Sequence of chain 1.C:
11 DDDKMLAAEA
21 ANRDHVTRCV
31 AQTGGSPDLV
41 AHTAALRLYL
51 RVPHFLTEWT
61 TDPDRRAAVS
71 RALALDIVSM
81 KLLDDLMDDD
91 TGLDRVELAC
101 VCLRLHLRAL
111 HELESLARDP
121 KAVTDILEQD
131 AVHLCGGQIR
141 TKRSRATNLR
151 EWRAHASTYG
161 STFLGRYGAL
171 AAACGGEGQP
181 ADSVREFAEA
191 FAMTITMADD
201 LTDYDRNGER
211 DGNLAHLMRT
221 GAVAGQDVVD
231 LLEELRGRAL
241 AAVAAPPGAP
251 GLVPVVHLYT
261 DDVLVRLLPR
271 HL

Binding-site contacts:
Ligand atom C6 contacts residue TYR159 of chain 1.D at 3.9 Å (hydrophobic).
Ligand atom C43 contacts residue CYS100 of chain 1.C at 3.3 Å (hydrophobic).
Ligand atom O6 contacts residue LYS142 of chain 1.D at 4.1 Å.
Ligand atom O16 contacts residue TYR49 of chain 1.D at 3.6 Å (h-bond).
Ligand atom C43 contacts residue GLN138 of chain 1.D at 4.2 Å.
Ligand atom C40 contacts residue GLN138 of chain 1.D at 4.1 Å.
Ligand atom O16 contacts residue LYS81 of chain 1.D at 3.9 Å.
Ligand atom O61 contacts residue ASP84 of chain 1.D at 3.7 Å.
Ligand atom O5 contacts residue TYR159 of chain 1.D at 3.7 Å.
Ligand atom C34 contacts residue PHE163 of chain 1.D at 4.1 Å (hydrophobic).
Ligand atom O6 contacts residue THR141 of chain 1.D at 3.0 Å (h-bond).
Ligand atom O4 contacts residue ASN213 of chain 1.D at 4.1 Å.
Ligand atom C4 contacts residue TYR159 of chain 1.D at 3.5 Å (hydrophobic).
Ligand atom C43 contacts residue MET87 of chain 1.D at 3.9 Å (hydrophobic).
Ligand atom C19 contacts residue LYS81 of chain 1.D at 4.1 Å.
Ligand atom O61 contacts residue LYS142 of chain 1.D at 2.9 Å.
Ligand atom C25 contacts residue ASP84 of chain 1.D at 4.0 Å.
Ligand atom O4 contacts residue ASP200 of chain 1.D at 3.5 Å (salt-bridge).
Ligand atom O61 contacts residue GLN138 of chain 1.D at 4.0 Å.
Ligand atom C34 contacts residue MET80 of chain 1.D at 4.0 Å (hydrophobic).
Ligand atom C22 contacts residue PHE163 of chain 1.D at 3.6 Å (hydrophobic).
Ligand atom C18 contacts residue TYR49 of chain 1.D at 3.5 Å (hydrophobic).
Ligand atom O3 contacts residue GLU209 of chain 1.D at 3.0 Å (salt-bridge).
Ligand atom O4 contacts residue GLY212 of chain 1.D at 3.2 Å (h-bond).
Ligand atom C31 contacts residue ASP84 of chain 1.D at 4.2 Å.
Ligand atom C37 contacts residue LEU103 of chain 1.C at 4.1 Å (hydrophobic).
Ligand atom C37 contacts residue LEU83 of chain 1.D at 3.9 Å (hydrophobic).
Ligand atom C5 contacts residue ASP200 of chain 1.D at 3.9 Å.
Ligand atom C19 contacts residue TYR49 of chain 1.D at 3.0 Å (hydrophobic).
Ligand atom C31 contacts residue GLN138 of chain 1.D at 3.9 Å.
Ligand atom O3 contacts residue ASP200 of chain 1.D at 2.6 Å (salt-bridge).
Ligand atom C7 contacts residue ASP200 of chain 1.D at 4.1 Å.
Ligand atom C22 contacts residue TYR49 of chain 1.D at 4.0 Å (hydrophobic).
Ligand atom C57 contacts residue LYS142 of chain 1.D at 4.0 Å.
Ligand atom C28 contacts residue PHE163 of chain 1.D at 3.6 Å (hydrophobic).
Ligand atom C5 contacts residue GLU209 of chain 1.D at 3.9 Å.
Ligand atom O7 contacts residue TYR159 of chain 1.D at 4.1 Å.
Ligand atom C7 contacts residue TYR159 of chain 1.D at 4.0 Å (hydrophobic).
Ligand atom O16 contacts residue ASP84 of chain 1.D at 4.1 Å.
Ligand atom C11 contacts residue THR141 of chain 1.D at 3.8 Å.

Sequence of chain 1.D:
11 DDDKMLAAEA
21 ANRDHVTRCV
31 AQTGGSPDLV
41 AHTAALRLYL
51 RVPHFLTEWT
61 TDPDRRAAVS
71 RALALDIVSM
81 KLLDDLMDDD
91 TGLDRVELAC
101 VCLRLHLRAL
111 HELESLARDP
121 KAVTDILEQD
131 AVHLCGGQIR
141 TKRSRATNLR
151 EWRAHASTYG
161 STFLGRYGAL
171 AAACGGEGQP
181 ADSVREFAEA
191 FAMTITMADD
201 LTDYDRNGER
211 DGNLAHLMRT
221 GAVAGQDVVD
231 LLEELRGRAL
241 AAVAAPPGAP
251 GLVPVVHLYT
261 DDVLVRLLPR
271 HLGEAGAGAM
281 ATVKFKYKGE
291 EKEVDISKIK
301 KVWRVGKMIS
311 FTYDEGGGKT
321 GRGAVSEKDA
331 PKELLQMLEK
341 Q

The small molecule below binds the protein below.
Small molecule (SMILES): CCCCCCCCCCO[C@@H]1O[C@H](CO)[C@@H](O[C@H]2O[C@H](CO)[C@@H](O)[C@H](O)[C@H]2O)[C@H](O)[C@H]1O